Binding-site contacts:
Ligand atom C2 contacts residue ASN149 of chain 1.A at 2.3 Å.
Ligand atom O5 contacts residue ASN149 of chain 1.A at 2.4 Å (h-bond).
Ligand atom C1 contacts residue GLU147 of chain 1.A at 4.2 Å.
Ligand atom C7 contacts residue ASN149 of chain 1.A at 3.4 Å.
Ligand atom C5 contacts residue ASN149 of chain 1.A at 3.7 Å.
Ligand atom C8 contacts residue ALA159 of chain 1.A at 3.7 Å (hydrophobic).
Ligand atom N2 contacts residue ASN149 of chain 1.A at 2.7 Å (h-bond).
Ligand atom C8 contacts residue ILE158 of chain 1.A at 4.3 Å (hydrophobic).
Ligand atom O7 contacts residue ASN157 of chain 1.A at 3.7 Å.
Ligand atom C3 contacts residue GLU147 of chain 1.A at 4.2 Å.
Ligand atom C8 contacts residue THR238 of chain 1.A at 4.2 Å.
Ligand atom C4 contacts residue ASN149 of chain 1.A at 4.1 Å.
Ligand atom C1 contacts residue ASN149 of chain 1.A at 1.4 Å.
Ligand atom C5 contacts residue GLU147 of chain 1.A at 4.2 Å.
Ligand atom C7 contacts residue ASN157 of chain 1.A at 4.4 Å.
Ligand atom O7 contacts residue ASN149 of chain 1.A at 3.3 Å (h-bond).
Ligand atom C3 contacts residue ASN149 of chain 1.A at 3.7 Å.

The protein below binds the small molecule below.
Small molecule (SMILES): CC(=O)N[C@@H]1[C@@H](O)[C@H](O)[C@@H](CO)O[C@H]1O

Sequence of chain 1.A:
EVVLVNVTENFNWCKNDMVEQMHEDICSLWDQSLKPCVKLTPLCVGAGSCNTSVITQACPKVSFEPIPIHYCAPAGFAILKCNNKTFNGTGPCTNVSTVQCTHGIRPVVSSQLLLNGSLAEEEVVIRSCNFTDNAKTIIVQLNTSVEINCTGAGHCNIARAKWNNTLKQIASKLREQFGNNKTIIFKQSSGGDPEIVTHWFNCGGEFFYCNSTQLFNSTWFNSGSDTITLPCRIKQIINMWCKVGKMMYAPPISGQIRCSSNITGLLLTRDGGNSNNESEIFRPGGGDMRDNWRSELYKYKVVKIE